Binding-site contacts:
Ligand atom C2 contacts residue PHE47 of chain 1.G at 4.3 Å (hydrophobic).
Ligand atom C7 contacts residue TYR122 of chain 1.G at 3.7 Å (hydrophobic).
Ligand atom O6 contacts residue TRP123 of chain 1.G at 2.9 Å (h-bond).
Ligand atom O3 contacts residue GLY1 of chain 1.G at 3.1 Å (h-bond).
Ligand atom O6 contacts residue TYR122 of chain 1.G at 3.0 Å (h-bond).
Ligand atom O4 contacts residue TYR122 of chain 1.G at 4.3 Å.
Ligand atom C4 contacts residue ASP125 of chain 1.G at 3.5 Å.
Ligand atom O5 contacts residue TYR122 of chain 1.G at 3.1 Å (h-bond).
Ligand atom O6 contacts residue ASP125 of chain 1.G at 2.7 Å (salt-bridge).
Ligand atom O1 contacts residue TYR78 of chain 1.G at 3.5 Å.
Ligand atom C5 contacts residue TYR122 of chain 1.G at 4.1 Å (hydrophobic).
Ligand atom C6 contacts residue TRP123 of chain 1.G at 3.8 Å (hydrophobic).
Ligand atom O4 contacts residue GLY1 of chain 1.G at 2.7 Å (h-bond).
Ligand atom C4 contacts residue GLY1 of chain 1.G at 3.7 Å.
Ligand atom C4 contacts residue TYR78 of chain 1.G at 4.0 Å (hydrophobic).
Ligand atom C6 contacts residue TYR78 of chain 1.G at 3.9 Å (hydrophobic).
Ligand atom C3 contacts residue TYR78 of chain 1.G at 3.9 Å (hydrophobic).
Ligand atom C7 contacts residue TYR78 of chain 1.G at 3.5 Å (hydrophobic).
Ligand atom O6 contacts residue GLY121 of chain 1.G at 3.6 Å.
Ligand atom O5 contacts residue GLY121 of chain 1.G at 4.0 Å.
Ligand atom O6 contacts residue VAL80 of chain 1.G at 3.9 Å.
Ligand atom C6 contacts residue TYR122 of chain 1.G at 4.0 Å (hydrophobic).
Ligand atom C5 contacts residue ASP125 of chain 1.G at 3.8 Å.
Ligand atom C6 contacts residue VAL80 of chain 1.G at 3.8 Å (hydrophobic).
Ligand atom C2 contacts residue GLY1 of chain 1.G at 4.2 Å.
Ligand atom O4 contacts residue GLY121 of chain 1.G at 3.5 Å.
Ligand atom C1 contacts residue TYR122 of chain 1.G at 3.7 Å (hydrophobic).
Ligand atom C5 contacts residue TYR78 of chain 1.G at 3.7 Å (hydrophobic).
Ligand atom C6 contacts residue ASP125 of chain 1.G at 3.0 Å.
Ligand atom O1 contacts residue TYR122 of chain 1.G at 4.2 Å.
Ligand atom O4 contacts residue ASP125 of chain 1.G at 2.9 Å (salt-bridge).
Ligand atom C3 contacts residue GLY1 of chain 1.G at 3.9 Å.

Sequence of chain 1.G:
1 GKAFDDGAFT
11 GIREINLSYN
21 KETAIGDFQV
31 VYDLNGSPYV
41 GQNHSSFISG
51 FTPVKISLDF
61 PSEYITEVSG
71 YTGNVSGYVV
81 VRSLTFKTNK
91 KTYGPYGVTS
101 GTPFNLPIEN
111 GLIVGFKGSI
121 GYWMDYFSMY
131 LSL

A protein and the small-molecule ligand that binds it are described below.
Small molecule (SMILES): CO[C@H]1O[C@H](CO)[C@H](O)[C@H](O)[C@H]1O